Sequence of chain 1.A:
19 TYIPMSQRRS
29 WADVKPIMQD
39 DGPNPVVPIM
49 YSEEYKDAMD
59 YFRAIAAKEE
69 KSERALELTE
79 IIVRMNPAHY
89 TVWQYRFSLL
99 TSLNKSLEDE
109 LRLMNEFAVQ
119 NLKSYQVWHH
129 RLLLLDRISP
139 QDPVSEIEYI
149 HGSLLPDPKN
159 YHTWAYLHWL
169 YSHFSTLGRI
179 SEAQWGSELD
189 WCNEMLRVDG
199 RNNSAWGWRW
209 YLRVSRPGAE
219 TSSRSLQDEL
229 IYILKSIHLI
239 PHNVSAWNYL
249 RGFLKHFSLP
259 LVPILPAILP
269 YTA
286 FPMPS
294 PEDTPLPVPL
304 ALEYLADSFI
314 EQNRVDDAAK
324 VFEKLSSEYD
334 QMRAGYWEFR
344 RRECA

Binding-site contacts:
Ligand atom C4 contacts residue LYS15 of chain 1.B at 4.1 Å.
Ligand atom C6 contacts residue PRO18 of chain 1.B at 4.3 Å (hydrophobic).
Ligand atom O6 contacts residue PRO298 of chain 1.A at 3.6 Å.
Ligand atom C3 contacts residue GLU331 of chain 1.A at 3.7 Å.
Ligand atom C3 contacts residue TYR332 of chain 1.A at 4.4 Å (hydrophobic).
Ligand atom C2 contacts residue GLU307 of chain 1.B at 4.3 Å.
Ligand atom O3 contacts residue LYS15 of chain 1.B at 4.3 Å.
Ligand atom O3 contacts residue TYR332 of chain 1.A at 3.0 Å (h-bond).
Ligand atom O4 contacts residue TYR332 of chain 1.A at 3.7 Å.
Ligand atom O4 contacts residue LEU299 of chain 1.A at 4.3 Å.
Ligand atom C5 contacts residue LYS15 of chain 1.B at 4.2 Å.
Ligand atom O6 contacts residue PRO18 of chain 1.B at 3.8 Å.
Ligand atom O3 contacts residue GLU331 of chain 1.A at 3.4 Å (salt-bridge).
Ligand atom C1 contacts residue VAL13 of chain 1.B at 4.2 Å (hydrophobic).
Ligand atom O3 contacts residue ASP333 of chain 1.A at 4.5 Å.
Ligand atom O2 contacts residue PRO308 of chain 1.B at 3.9 Å.
Ligand atom C4 contacts residue GLU307 of chain 1.B at 4.2 Å.
Ligand atom O1 contacts residue VAL13 of chain 1.B at 4.1 Å.
Ligand atom O2 contacts residue VAL13 of chain 1.B at 2.6 Å (h-bond).
Ligand atom O6 contacts residue PRO298 of chain 1.A at 3.7 Å.
Ligand atom O4 contacts residue PRO300 of chain 1.A at 3.9 Å.
Ligand atom C2 contacts residue VAL13 of chain 1.B at 3.8 Å (hydrophobic).
Ligand atom O5 contacts residue LYS15 of chain 1.B at 3.7 Å.
Ligand atom O4 contacts residue GLU307 of chain 1.B at 3.4 Å (salt-bridge).
Ligand atom O3 contacts residue GLU307 of chain 1.B at 2.7 Å (salt-bridge).
Ligand atom C6 contacts residue LYS15 of chain 1.B at 3.8 Å.
Ligand atom C6 contacts residue PRO16 of chain 1.B at 3.9 Å (hydrophobic).
Ligand atom C3 contacts residue GLU307 of chain 1.B at 3.9 Å.
Ligand atom C3 contacts residue LYS15 of chain 1.B at 4.0 Å.
Ligand atom O3 contacts residue PRO308 of chain 1.B at 3.5 Å.
Ligand atom C4 contacts residue TYR332 of chain 1.A at 4.3 Å (hydrophobic).
Ligand atom C1 contacts residue VAL13 of chain 1.B at 4.2 Å (hydrophobic).
Ligand atom C3 contacts residue VAL13 of chain 1.B at 4.2 Å (hydrophobic).

Sequence of chain 1.B:
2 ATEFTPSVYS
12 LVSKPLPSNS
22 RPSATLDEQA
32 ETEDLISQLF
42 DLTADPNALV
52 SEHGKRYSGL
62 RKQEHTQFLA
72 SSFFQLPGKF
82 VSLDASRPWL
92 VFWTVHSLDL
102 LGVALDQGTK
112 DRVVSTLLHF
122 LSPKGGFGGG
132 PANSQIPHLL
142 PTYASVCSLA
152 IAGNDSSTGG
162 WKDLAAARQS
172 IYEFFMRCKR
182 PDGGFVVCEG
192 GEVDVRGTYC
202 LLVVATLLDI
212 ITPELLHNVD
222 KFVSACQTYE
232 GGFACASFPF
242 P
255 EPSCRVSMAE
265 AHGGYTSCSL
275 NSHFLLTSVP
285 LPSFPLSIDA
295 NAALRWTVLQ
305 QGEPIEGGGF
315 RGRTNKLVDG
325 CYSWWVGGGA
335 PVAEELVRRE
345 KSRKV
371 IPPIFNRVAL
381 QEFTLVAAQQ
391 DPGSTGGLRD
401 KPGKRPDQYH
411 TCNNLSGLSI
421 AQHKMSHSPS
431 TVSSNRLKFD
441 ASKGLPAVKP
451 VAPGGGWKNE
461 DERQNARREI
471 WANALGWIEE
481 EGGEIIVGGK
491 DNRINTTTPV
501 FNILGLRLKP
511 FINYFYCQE

This protein binds this small molecule.
Small molecule (SMILES): OC[C@@H]1O[C@@](CO)(O[C@H]2O[C@H](CO)[C@@H](O)[C@@H](O)[C@@H]2O)[C@@H](O)[C@H]1O